Binding-site contacts:
Ligand atom OBG contacts residue ARG169 of chain 2.B at 2.9 Å (salt-bridge).
Ligand atom OBF contacts residue ARG169 of chain 2.B at 2.7 Å (salt-bridge).
Ligand atom CD contacts residue GLN204 of chain 2.B at 3.7 Å.
Ligand atom NAX contacts residue ARG168 of chain 2.B at 4.5 Å.
Ligand atom N contacts residue GLN204 of chain 2.B at 3.9 Å.
Ligand atom O contacts residue THR166 of chain 2.B at 3.5 Å.
Ligand atom N contacts residue SER249 of chain 2.B at 4.4 Å.
Ligand atom N contacts residue ALA167 of chain 2.B at 4.5 Å.
Ligand atom C contacts residue THR166 of chain 2.B at 4.4 Å.
Ligand atom CA contacts residue SER249 of chain 2.B at 3.7 Å.
Ligand atom CBE contacts residue ARG169 of chain 2.B at 3.4 Å.
Ligand atom CG contacts residue SER249 of chain 2.B at 4.3 Å.
Ligand atom CB contacts residue SER249 of chain 2.B at 3.4 Å.
Ligand atom OBF contacts residue ARG168 of chain 2.B at 4.0 Å.
Ligand atom CBE contacts residue ARG168 of chain 2.B at 3.9 Å.
Ligand atom OBG contacts residue ARG168 of chain 2.B at 4.0 Å.
Ligand atom OBG contacts residue GLY73 of chain 1.B at 4.2 Å.

Sequence of chain 1.B:
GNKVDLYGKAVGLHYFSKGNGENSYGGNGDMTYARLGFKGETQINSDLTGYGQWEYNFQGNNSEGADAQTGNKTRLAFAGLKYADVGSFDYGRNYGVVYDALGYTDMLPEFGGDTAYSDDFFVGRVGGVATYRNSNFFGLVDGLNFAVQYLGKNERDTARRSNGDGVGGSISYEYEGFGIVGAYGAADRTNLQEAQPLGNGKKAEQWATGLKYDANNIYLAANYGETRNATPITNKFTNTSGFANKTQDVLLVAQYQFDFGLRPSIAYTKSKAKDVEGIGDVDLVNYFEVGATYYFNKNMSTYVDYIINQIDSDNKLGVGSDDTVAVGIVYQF

A protein and the small-molecule ligand that binds it are described below.
Small molecule (SMILES): C[C@@H](O)[C@@H](C=O)[C@@H]1NC(C(=O)O)=C(S[C@@H]2CN[C@H](C(=O)Nc3cccc(C(=O)O)c3)C2)[C@@H]1C

Sequence of chain 2.B:
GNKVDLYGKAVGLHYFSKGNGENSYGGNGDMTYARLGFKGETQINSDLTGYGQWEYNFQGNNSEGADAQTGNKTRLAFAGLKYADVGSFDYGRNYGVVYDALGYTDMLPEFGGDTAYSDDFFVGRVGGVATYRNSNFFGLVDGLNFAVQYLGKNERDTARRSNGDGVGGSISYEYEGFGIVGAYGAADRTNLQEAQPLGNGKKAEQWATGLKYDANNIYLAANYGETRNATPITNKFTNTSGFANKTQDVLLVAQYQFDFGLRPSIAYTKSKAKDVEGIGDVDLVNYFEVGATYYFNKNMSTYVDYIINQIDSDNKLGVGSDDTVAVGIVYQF